A small-molecule ligand and the protein it binds are described below.
Small molecule (SMILES): CC(C)C[C@H](NC(=O)[C@H](Cc1ccccc1)NC(=O)[C@@H]1CCCN1C(=O)[C@H](C)NC(=O)[C@@H](NC(=O)[C@@H](N)[C@@H](C)O)[C@@H](C)O)C(=O)N[C@@H](CO)C(=O)NCC(=O)N[C@@H](CCCCN)C(=O)O

Binding-site contacts:
Ligand atom C contacts residue THR146 of chain 1.A at 3.4 Å.
Ligand atom CA contacts residue THR146 of chain 1.A at 3.5 Å.
Ligand atom NZ contacts residue ASP119 of chain 1.A at 3.0 Å (salt-bridge).
Ligand atom OXT contacts residue LYS149 of chain 1.A at 3.0 Å (salt-bridge).
Ligand atom OG1 contacts residue TRP170 of chain 1.A at 3.1 Å.
Ligand atom CA contacts residue TYR162 of chain 1.A at 3.5 Å (hydrophobic).
Ligand atom CA contacts residue GLU155 of chain 1.A at 3.5 Å.
Ligand atom CE contacts residue ASP119 of chain 1.A at 3.3 Å.
Ligand atom CB contacts residue TYR102 of chain 1.A at 3.5 Å (hydrophobic).
Ligand atom O contacts residue THR146 of chain 1.A at 2.6 Å (h-bond).
Ligand atom O contacts residue ASN69 of chain 1.A at 2.5 Å (h-bond).
Ligand atom CB contacts residue ASN69 of chain 1.A at 3.3 Å.
Ligand atom N contacts residue TYR10 of chain 1.A at 3.1 Å (h-bond).
Ligand atom N contacts residue GLU66 of chain 1.A at 2.8 Å (salt-bridge).
Ligand atom O contacts residue TYR162 of chain 1.A at 2.6 Å (h-bond).
Ligand atom N contacts residue ASP80 of chain 1.A at 2.8 Å (salt-bridge).
Ligand atom OG contacts residue GLU155 of chain 1.A at 2.4 Å (salt-bridge).
Ligand atom CD contacts residue ASP80 of chain 1.A at 3.3 Å.
Ligand atom CG2 contacts residue TYR62 of chain 1.A at 3.5 Å (hydrophobic).
Ligand atom OG1 contacts residue ASN69 of chain 1.A at 3.0 Å (h-bond).
Ligand atom CG contacts residue ASP80 of chain 1.A at 3.2 Å.
Ligand atom CA contacts residue ASP80 of chain 1.A at 3.5 Å.
Ligand atom CA contacts residue TYR10 of chain 1.A at 3.2 Å (hydrophobic).
Ligand atom O contacts residue TYR10 of chain 1.A at 3.4 Å.
Ligand atom OXT contacts residue THR83 of chain 1.A at 3.4 Å.
Ligand atom CB contacts residue TYR162 of chain 1.A at 3.4 Å (hydrophobic).
Ligand atom CG2 contacts residue TYR10 of chain 1.A at 3.5 Å (hydrophobic).
Ligand atom CA contacts residue GLU66 of chain 1.A at 3.4 Å.
Ligand atom CB contacts residue GLU155 of chain 1.A at 3.0 Å.
Ligand atom O contacts residue TRP150 of chain 1.A at 3.1 Å (h-bond).
Ligand atom O contacts residue TYR87 of chain 1.A at 2.8 Å (h-bond).
Ligand atom C contacts residue ASN69 of chain 1.A at 3.5 Å.
Ligand atom O contacts residue TRP150 of chain 1.A at 3.5 Å (h-bond).
Ligand atom C contacts residue TYR10 of chain 1.A at 3.2 Å (hydrophobic).
Ligand atom O contacts residue GLN158 of chain 1.A at 3.5 Å (h-bond).
Ligand atom CB contacts residue THR146 of chain 1.A at 3.3 Å.
Ligand atom N contacts residue TYR102 of chain 1.A at 2.9 Å (h-bond).
Ligand atom OG1 contacts residue GLU66 of chain 1.A at 2.8 Å (salt-bridge).
Ligand atom N contacts residue GLU155 of chain 1.A at 2.9 Å (salt-bridge).
Ligand atom N contacts residue TYR174 of chain 1.A at 3.0 Å (h-bond).

Sequence of chain 1.A:
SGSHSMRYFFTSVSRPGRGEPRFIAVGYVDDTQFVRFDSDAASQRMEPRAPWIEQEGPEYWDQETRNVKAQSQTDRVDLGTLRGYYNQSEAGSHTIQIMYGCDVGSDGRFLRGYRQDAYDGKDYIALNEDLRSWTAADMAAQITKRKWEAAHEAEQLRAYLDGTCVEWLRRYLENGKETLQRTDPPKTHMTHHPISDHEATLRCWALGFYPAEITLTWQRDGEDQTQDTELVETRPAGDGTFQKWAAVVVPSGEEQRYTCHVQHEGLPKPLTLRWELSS